Sequence of chain 1.A:
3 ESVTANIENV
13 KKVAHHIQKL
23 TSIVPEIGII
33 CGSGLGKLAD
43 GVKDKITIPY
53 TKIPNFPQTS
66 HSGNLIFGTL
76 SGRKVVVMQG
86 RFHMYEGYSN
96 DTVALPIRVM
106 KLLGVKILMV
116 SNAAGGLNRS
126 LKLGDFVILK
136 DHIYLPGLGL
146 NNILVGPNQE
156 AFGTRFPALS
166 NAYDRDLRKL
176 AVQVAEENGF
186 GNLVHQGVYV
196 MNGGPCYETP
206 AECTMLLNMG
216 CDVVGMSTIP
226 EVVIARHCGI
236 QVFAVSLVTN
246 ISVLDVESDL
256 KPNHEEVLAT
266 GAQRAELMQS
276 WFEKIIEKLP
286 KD

Sequence of chain 1.C:
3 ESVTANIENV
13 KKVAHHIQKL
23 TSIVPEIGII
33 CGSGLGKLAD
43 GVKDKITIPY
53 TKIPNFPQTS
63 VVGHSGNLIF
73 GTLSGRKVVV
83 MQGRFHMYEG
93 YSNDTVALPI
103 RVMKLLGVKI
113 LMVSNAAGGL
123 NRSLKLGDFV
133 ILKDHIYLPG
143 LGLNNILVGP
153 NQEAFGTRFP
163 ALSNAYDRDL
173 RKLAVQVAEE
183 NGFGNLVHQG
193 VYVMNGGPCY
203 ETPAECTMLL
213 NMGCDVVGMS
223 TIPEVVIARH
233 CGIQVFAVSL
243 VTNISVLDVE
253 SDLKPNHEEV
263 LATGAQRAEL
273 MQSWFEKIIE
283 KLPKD

The small molecule below binds the protein below.
Small molecule (SMILES): O=c1[nH]cnc2c1ncn2[C@@H]1O[C@H](CO)[C@@H](O)[C@H]1O

Binding-site contacts:
Ligand atom C5 contacts residue GLY120 of chain 1.C at 3.4 Å.
Ligand atom N7 contacts residue ASN245 of chain 1.C at 2.6 Å (h-bond).
Ligand atom N1 contacts residue VAL219 of chain 1.C at 3.6 Å.
Ligand atom C4' contacts residue SO41 of chain 1.H at 3.3 Å.
Ligand atom N7 contacts residue THR244 of chain 1.C at 3.2 Å (h-bond).
Ligand atom N7 contacts residue ALA119 of chain 1.C at 3.5 Å.
Ligand atom C2' contacts residue SO41 of chain 1.H at 3.3 Å.
Ligand atom O5' contacts residue HIS259 of chain 1.C at 2.6 Å (h-bond).
Ligand atom N9 contacts residue ALA118 of chain 1.C at 3.1 Å (h-bond).
Ligand atom N1 contacts residue TYR202 of chain 1.C at 3.6 Å.
Ligand atom N3 contacts residue VAL219 of chain 1.C at 3.6 Å.
Ligand atom O3' contacts residue TYR90 of chain 1.C at 2.9 Å (h-bond).
Ligand atom C5' contacts residue HIS259 of chain 1.C at 3.4 Å.
Ligand atom C5 contacts residue ASN245 of chain 1.C at 3.5 Å.
Ligand atom O2' contacts residue MET221 of chain 1.C at 2.9 Å (h-bond).
Ligand atom O4' contacts residue SO41 of chain 1.H at 2.6 Å (h-bond).
Ligand atom C2 contacts residue VAL219 of chain 1.C at 3.5 Å (hydrophobic).
Ligand atom O2' contacts residue SO41 of chain 1.H at 2.8 Å (h-bond).
Ligand atom C1' contacts residue SO41 of chain 1.H at 2.8 Å.
Ligand atom C8 contacts residue ALA119 of chain 1.C at 3.5 Å (hydrophobic).
Ligand atom O6 contacts residue GLY120 of chain 1.C at 3.1 Å.
Ligand atom C6 contacts residue GLY120 of chain 1.C at 3.5 Å.
Ligand atom N7 contacts residue GLY120 of chain 1.C at 3.5 Å (h-bond).
Ligand atom C2 contacts residue GLU203 of chain 1.C at 2.9 Å.
Ligand atom O5' contacts residue TYR202 of chain 1.C at 2.7 Å (h-bond).
Ligand atom N1 contacts residue GLU203 of chain 1.C at 2.5 Å (salt-bridge).
Ligand atom O3' contacts residue SO41 of chain 1.H at 3.1 Å (h-bond).
Ligand atom C6 contacts residue GLU203 of chain 1.C at 3.5 Å.
Ligand atom O6 contacts residue GLU203 of chain 1.C at 3.6 Å.
Ligand atom C8 contacts residue THR244 of chain 1.C at 3.1 Å.
Ligand atom C6 contacts residue TYR202 of chain 1.C at 3.5 Å (hydrophobic).
Ligand atom C1' contacts residue ALA118 of chain 1.C at 2.9 Å (hydrophobic).
Ligand atom C8 contacts residue ALA118 of chain 1.C at 3.4 Å (hydrophobic).
Ligand atom O6 contacts residue ASN245 of chain 1.C at 2.6 Å (h-bond).
Ligand atom O5' contacts residue VAL262 of chain 1.C at 3.3 Å.
Ligand atom O4' contacts residue ALA118 of chain 1.C at 3.5 Å.
Ligand atom C5 contacts residue TYR202 of chain 1.C at 3.7 Å (hydrophobic).
Ligand atom N3 contacts residue GLY220 of chain 1.C at 3.4 Å.
Ligand atom C5' contacts residue TYR202 of chain 1.C at 3.6 Å (hydrophobic).
Ligand atom C3' contacts residue SO41 of chain 1.H at 3.4 Å.